This protein binds this small molecule.
Small molecule (SMILES): CC(=O)N[C@H]1[C@@H](O[P](=O)(O)O[P](=O)(O)OC[C@H]2O[C@@H](n3ccc(=O)[nH]c3=O)[C@H](O)[C@@H]2O)O[C@H](CO)[C@H](O)[C@@H]1O

Binding-site contacts:
Ligand atom C4' contacts residue NAD1 of chain 1.H at 2.8 Å.
Ligand atom O1' contacts residue ASN204 of chain 1.B at 3.4 Å (h-bond).
Ligand atom C3B contacts residue ASP311 of chain 1.B at 3.3 Å.
Ligand atom C2 contacts residue ASN236 of chain 1.B at 3.3 Å.
Ligand atom N3 contacts residue TYR234 of chain 1.B at 2.9 Å (h-bond).
Ligand atom O3A contacts residue ASN204 of chain 1.B at 3.4 Å (h-bond).
Ligand atom C6' contacts residue TYR175 of chain 1.B at 3.4 Å (hydrophobic).
Ligand atom O1B contacts residue ARG243 of chain 1.B at 2.9 Å (salt-bridge).
Ligand atom O2 contacts residue ASN236 of chain 1.B at 2.8 Å (h-bond).
Ligand atom C8' contacts residue SER152 of chain 1.B at 3.4 Å.
Ligand atom O6' contacts residue SER112 of chain 1.B at 2.7 Å (h-bond).
Ligand atom N3 contacts residue ASN236 of chain 1.B at 3.2 Å (h-bond).
Ligand atom O3' contacts residue SER151 of chain 1.B at 3.2 Å (h-bond).
Ligand atom O4' contacts residue NAD1 of chain 1.H at 2.6 Å.
Ligand atom C3' contacts residue NAD1 of chain 1.H at 3.4 Å.
Ligand atom O2' contacts residue ASN236 of chain 1.B at 2.9 Å (h-bond).
Ligand atom O2A contacts residue VAL219 of chain 1.B at 2.7 Å (h-bond).
Ligand atom C7' contacts residue SER152 of chain 1.B at 3.2 Å.
Ligand atom N2' contacts residue SER152 of chain 1.B at 2.9 Å (h-bond).
Ligand atom O3' contacts residue NAD1 of chain 1.H at 3.1 Å.
Ligand atom N1 contacts residue ASN236 of chain 1.B at 3.3 Å (h-bond).
Ligand atom O4' contacts residue SER151 of chain 1.B at 2.7 Å (h-bond).
Ligand atom O4B contacts residue LEU280 of chain 1.B at 3.0 Å.
Ligand atom C8' contacts residue ARG243 of chain 1.B at 3.3 Å.
Ligand atom O3B contacts residue ASP311 of chain 1.B at 2.4 Å (salt-bridge).
Ligand atom C3' contacts residue SER152 of chain 1.B at 3.5 Å.
Ligand atom O2B contacts residue ARG308 of chain 1.B at 3.1 Å (salt-bridge).
Ligand atom O2' contacts residue ARG308 of chain 1.B at 3.5 Å.
Ligand atom O2 contacts residue ILE235 of chain 1.B at 3.5 Å.
Ligand atom N2' contacts residue ASN204 of chain 1.B at 3.3 Å (h-bond).
Ligand atom O1B contacts residue ASN204 of chain 1.B at 3.3 Å (h-bond).
Ligand atom O3' contacts residue TYR202 of chain 1.B at 3.0 Å (h-bond).
Ligand atom O2 contacts residue LEU280 of chain 1.B at 3.4 Å.
Ligand atom C6 contacts residue ASN236 of chain 1.B at 3.5 Å.
Ligand atom O2A contacts residue ALA218 of chain 1.B at 3.4 Å.
Ligand atom O1A contacts residue ARG308 of chain 1.B at 3.1 Å (salt-bridge).
Ligand atom O4 contacts residue LYS222 of chain 1.B at 3.1 Å (salt-bridge).
Ligand atom O3' contacts residue SER152 of chain 1.B at 2.6 Å (h-bond).
Ligand atom O4' contacts residue TYR175 of chain 1.B at 3.1 Å (h-bond).
Ligand atom O7' contacts residue SER153 of chain 1.B at 3.3 Å.

Sequence of chain 1.B:
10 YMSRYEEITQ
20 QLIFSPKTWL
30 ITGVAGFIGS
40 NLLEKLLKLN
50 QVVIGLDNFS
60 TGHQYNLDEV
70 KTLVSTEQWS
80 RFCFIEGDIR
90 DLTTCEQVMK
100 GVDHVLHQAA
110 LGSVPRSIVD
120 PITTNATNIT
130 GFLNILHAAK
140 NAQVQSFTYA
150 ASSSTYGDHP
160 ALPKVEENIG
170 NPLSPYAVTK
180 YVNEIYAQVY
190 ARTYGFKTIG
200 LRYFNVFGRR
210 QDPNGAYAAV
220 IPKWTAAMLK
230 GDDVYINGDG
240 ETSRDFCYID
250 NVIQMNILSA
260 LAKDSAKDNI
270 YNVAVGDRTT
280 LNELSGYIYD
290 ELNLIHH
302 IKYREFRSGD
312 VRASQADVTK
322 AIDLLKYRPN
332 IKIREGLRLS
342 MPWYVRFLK